The small molecule below binds the protein below.
Small molecule (SMILES): Cc1ccncc1NC(=O)[C@H](C)CC1CC1

Sequence of chain 1.A:
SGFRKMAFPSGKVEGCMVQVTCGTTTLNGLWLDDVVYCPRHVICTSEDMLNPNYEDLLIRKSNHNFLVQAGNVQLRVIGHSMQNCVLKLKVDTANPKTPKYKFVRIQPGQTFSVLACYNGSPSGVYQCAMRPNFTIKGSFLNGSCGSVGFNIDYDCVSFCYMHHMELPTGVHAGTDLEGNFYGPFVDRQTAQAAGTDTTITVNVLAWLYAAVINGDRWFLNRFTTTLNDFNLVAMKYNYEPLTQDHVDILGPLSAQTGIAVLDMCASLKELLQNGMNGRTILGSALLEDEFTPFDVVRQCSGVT

Binding-site contacts:
Ligand atom C6 contacts residue HIS164 of chain 1.A at 3.9 Å.
Ligand atom C5 contacts residue ASP187 of chain 1.A at 3.5 Å.
Ligand atom C10 contacts residue LEU141 of chain 1.A at 3.6 Å (hydrophobic).
Ligand atom C9 contacts residue LEU141 of chain 1.A at 3.7 Å (hydrophobic).
Ligand atom C2 contacts residue HIS41 of chain 1.A at 3.9 Å.
Ligand atom N1 contacts residue HIS163 of chain 1.A at 2.8 Å (h-bond).
Ligand atom C10 contacts residue ASN142 of chain 1.A at 3.6 Å.
Ligand atom C9 contacts residue GLU166 of chain 1.A at 3.6 Å.
Ligand atom C6 contacts residue MET165 of chain 1.A at 4.0 Å (hydrophobic).
Ligand atom C7 contacts residue GLU166 of chain 1.A at 4.1 Å.
Ligand atom O contacts residue GLU166 of chain 1.A at 2.9 Å (salt-bridge).
Ligand atom C3 contacts residue MET49 of chain 1.A at 3.7 Å (hydrophobic).
Ligand atom C9 contacts residue PHE140 of chain 1.A at 3.3 Å (hydrophobic).
Ligand atom C8 contacts residue CYS145 of chain 1.A at 3.6 Å (hydrophobic).
Ligand atom C6 contacts residue GLU166 of chain 1.A at 3.9 Å.
Ligand atom C2 contacts residue HIS164 of chain 1.A at 3.4 Å.
Ligand atom C7 contacts residue CYS145 of chain 1.A at 3.9 Å (hydrophobic).
Ligand atom C3 contacts residue HIS41 of chain 1.A at 3.9 Å.
Ligand atom C9 contacts residue HIS163 of chain 1.A at 3.9 Å.
Ligand atom C5 contacts residue TYR54 of chain 1.A at 4.1 Å (hydrophobic).
Ligand atom C contacts residue GLN189 of chain 1.A at 4.0 Å.
Ligand atom C8 contacts residue HIS163 of chain 1.A at 3.3 Å.
Ligand atom N1 contacts residue GLU166 of chain 1.A at 3.7 Å.
Ligand atom N1 contacts residue SER144 of chain 1.A at 4.0 Å.
Ligand atom N1 contacts residue PHE140 of chain 1.A at 3.9 Å.
Ligand atom C5 contacts residue MET49 of chain 1.A at 3.7 Å (hydrophobic).
Ligand atom C11 contacts residue ASN142 of chain 1.A at 4.0 Å.
Ligand atom C10 contacts residue PHE140 of chain 1.A at 4.0 Å (hydrophobic).
Ligand atom C8 contacts residue MET165 of chain 1.A at 3.8 Å (hydrophobic).
Ligand atom C8 contacts residue GLU166 of chain 1.A at 3.6 Å.
Ligand atom C5 contacts residue HIS41 of chain 1.A at 3.6 Å.
Ligand atom C4 contacts residue ASP187 of chain 1.A at 3.7 Å.
Ligand atom O contacts residue MET165 of chain 1.A at 3.3 Å.
Ligand atom C10 contacts residue GLU166 of chain 1.A at 3.6 Å.
Ligand atom C4 contacts residue GLN189 of chain 1.A at 3.7 Å.
Ligand atom C4 contacts residue MET49 of chain 1.A at 3.6 Å (hydrophobic).
Ligand atom C4 contacts residue ARG188 of chain 1.A at 3.6 Å.
Ligand atom N contacts residue CYS145 of chain 1.A at 3.8 Å.
Ligand atom C5 contacts residue ARG188 of chain 1.A at 3.9 Å.
Ligand atom C12 contacts residue ASN142 of chain 1.A at 3.9 Å.